Sequence of chain 1.A:
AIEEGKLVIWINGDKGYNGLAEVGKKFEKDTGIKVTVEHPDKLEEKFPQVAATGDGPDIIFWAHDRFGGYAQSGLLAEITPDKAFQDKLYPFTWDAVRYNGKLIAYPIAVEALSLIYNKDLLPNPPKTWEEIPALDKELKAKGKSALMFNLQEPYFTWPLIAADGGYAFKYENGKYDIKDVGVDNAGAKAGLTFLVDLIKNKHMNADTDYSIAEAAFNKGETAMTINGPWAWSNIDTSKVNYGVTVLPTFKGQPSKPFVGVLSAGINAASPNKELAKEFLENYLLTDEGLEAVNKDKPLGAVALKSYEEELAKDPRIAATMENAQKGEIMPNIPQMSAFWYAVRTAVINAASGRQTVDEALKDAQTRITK

Binding-site contacts:
Ligand atom O6 contacts residue TYR210 of chain 1.A at 3.7 Å.
Ligand atom C2 contacts residue MET330 of chain 1.A at 4.1 Å (hydrophobic).
Ligand atom O2 contacts residue TRP230 of chain 1.A at 3.6 Å.
Ligand atom O5 contacts residue TYR155 of chain 1.A at 3.4 Å.
Ligand atom C6 contacts residue GLU153 of chain 1.A at 3.4 Å.
Ligand atom O4 contacts residue ARG344 of chain 1.A at 3.6 Å.
Ligand atom O6 contacts residue PRO154 of chain 1.A at 3.6 Å.
Ligand atom O5 contacts residue TRP340 of chain 1.A at 3.8 Å.
Ligand atom O3 contacts residue TYR155 of chain 1.A at 4.1 Å.
Ligand atom O5 contacts residue PHE156 of chain 1.A at 4.2 Å.
Ligand atom C1 contacts residue TRP230 of chain 1.A at 3.5 Å (hydrophobic).
Ligand atom C2 contacts residue GLU111 of chain 1.A at 3.5 Å.
Ligand atom C4 contacts residue TRP340 of chain 1.A at 3.8 Å (hydrophobic).
Ligand atom O5 contacts residue TRP230 of chain 1.A at 3.9 Å.
Ligand atom O6 contacts residue PHE156 of chain 1.A at 3.6 Å.
Ligand atom O2 contacts residue GLU111 of chain 1.A at 2.6 Å (salt-bridge).
Ligand atom C6 contacts residue ARG344 of chain 1.A at 4.1 Å.
Ligand atom O2 contacts residue MET330 of chain 1.A at 4.1 Å.
Ligand atom C5 contacts residue TRP340 of chain 1.A at 4.2 Å (hydrophobic).
Ligand atom C2 contacts residue TYR155 of chain 1.A at 4.1 Å (hydrophobic).
Ligand atom C5 contacts residue TYR155 of chain 1.A at 4.0 Å (hydrophobic).
Ligand atom C6 contacts residue TYR155 of chain 1.A at 3.7 Å (hydrophobic).
Ligand atom C5 contacts residue GLU153 of chain 1.A at 4.0 Å.
Ligand atom O6 contacts residue GLU153 of chain 1.A at 2.8 Å (salt-bridge).
Ligand atom O3 contacts residue GLU111 of chain 1.A at 3.9 Å.
Ligand atom C1 contacts residue TRP230 of chain 1.A at 4.1 Å (hydrophobic).
Ligand atom C4 contacts residue TYR155 of chain 1.A at 3.9 Å (hydrophobic).
Ligand atom O6 contacts residue TYR155 of chain 1.A at 3.0 Å.
Ligand atom O3 contacts residue MET330 of chain 1.A at 4.0 Å.
Ligand atom C6 contacts residue TYR210 of chain 1.A at 4.0 Å (hydrophobic).
Ligand atom C2 contacts residue TRP230 of chain 1.A at 3.9 Å (hydrophobic).
Ligand atom O1 contacts residue TRP230 of chain 1.A at 3.8 Å.
Ligand atom C1 contacts residue TYR155 of chain 1.A at 3.7 Å (hydrophobic).
Ligand atom C2 contacts residue TRP230 of chain 1.A at 3.7 Å (hydrophobic).
Ligand atom C4 contacts residue TRP230 of chain 1.A at 4.0 Å (hydrophobic).
Ligand atom C2 contacts residue TRP340 of chain 1.A at 4.2 Å (hydrophobic).
Ligand atom C6 contacts residue PRO154 of chain 1.A at 3.9 Å (hydrophobic).
Ligand atom C6 contacts residue TRP340 of chain 1.A at 3.4 Å (hydrophobic).
Ligand atom O3 contacts residue TRP340 of chain 1.A at 4.0 Å.
Ligand atom C6 contacts residue PHE156 of chain 1.A at 3.8 Å (hydrophobic).

The small molecule below binds the protein below.
Small molecule (SMILES): OC[C@@H](O)[C@@H](O[C@H]1O[C@H](CO)[C@@H](O[C@H]2O[C@H](CO)[C@@H](O)[C@H](O)[C@H]2O)[C@H](O)[C@H]1O)[C@H](O)[C@@H](O)CO